The small molecule below binds the protein below.
Small molecule (SMILES): CC(=O)N[C@@H]1[C@@H](O)[C@H](O)[C@@H](CO)O[C@H]1O

Sequence of chain 1.J:
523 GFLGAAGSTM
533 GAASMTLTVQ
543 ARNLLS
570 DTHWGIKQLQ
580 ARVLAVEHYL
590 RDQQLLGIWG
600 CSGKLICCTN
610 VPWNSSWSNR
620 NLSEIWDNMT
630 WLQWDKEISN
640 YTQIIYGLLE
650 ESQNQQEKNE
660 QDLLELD

Sequence of chain 1.G:
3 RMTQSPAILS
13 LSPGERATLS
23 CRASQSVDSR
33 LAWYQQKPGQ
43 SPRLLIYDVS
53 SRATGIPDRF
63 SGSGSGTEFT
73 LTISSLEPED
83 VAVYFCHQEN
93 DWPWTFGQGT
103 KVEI

Binding-site contacts:
Ligand atom C4 contacts residue ASN620 of chain 1.J at 4.2 Å.
Ligand atom C2 contacts residue ASN620 of chain 1.J at 2.4 Å.
Ligand atom N2 contacts residue ASN620 of chain 1.J at 2.8 Å (h-bond).
Ligand atom O6 contacts residue THR56 of chain 1.G at 3.2 Å.
Ligand atom C6 contacts residue GLY57 of chain 1.G at 4.1 Å.
Ligand atom C6 contacts residue ALA55 of chain 1.G at 4.4 Å (hydrophobic).
Ligand atom C3 contacts residue ASN620 of chain 1.J at 3.7 Å.
Ligand atom C6 contacts residue THR56 of chain 1.G at 3.9 Å.
Ligand atom O5 contacts residue ASN620 of chain 1.J at 2.3 Å (h-bond).
Ligand atom C7 contacts residue ASN620 of chain 1.J at 4.1 Å.
Ligand atom C5 contacts residue ASN620 of chain 1.J at 3.6 Å.
Ligand atom O6 contacts residue GLY57 of chain 1.G at 3.9 Å.
Ligand atom C1 contacts residue ASN620 of chain 1.J at 1.4 Å.